Binding-site contacts:
Ligand atom O41 contacts residue TYR83 of chain 1.A at 3.5 Å.
Ligand atom N44 contacts residue ASP38 of chain 1.A at 3.2 Å (salt-bridge).
Ligand atom C14 contacts residue THR85 of chain 1.A at 3.4 Å.
Ligand atom C17 contacts residue SER230 of chain 1.A at 3.4 Å.
Ligand atom C31 contacts residue ASP38 of chain 1.A at 3.1 Å.
Ligand atom C30 contacts residue VAL127 of chain 1.A at 3.9 Å (hydrophobic).
Ligand atom C30 contacts residue TYR83 of chain 1.A at 3.6 Å (hydrophobic).
Ligand atom C43 contacts residue ASP38 of chain 1.A at 3.3 Å.
Ligand atom C15 contacts residue THR85 of chain 1.A at 3.5 Å.
Ligand atom C45 contacts residue TYR83 of chain 1.A at 3.5 Å (hydrophobic).
Ligand atom C18 contacts residue SER230 of chain 1.A at 3.5 Å.
Ligand atom C60 contacts residue THR85 of chain 1.A at 3.3 Å.
Ligand atom C32 contacts residue GLY228 of chain 1.A at 3.7 Å.
Ligand atom C30 contacts residue ASP38 of chain 1.A at 3.9 Å.
Ligand atom C29 contacts residue TYR83 of chain 1.A at 3.9 Å (hydrophobic).
Ligand atom C19 contacts residue MET303 of chain 1.A at 3.8 Å (hydrophobic).
Ligand atom C1 contacts residue GLN19 of chain 1.A at 3.7 Å.
Ligand atom C6 contacts residue PRO118 of chain 1.A at 3.7 Å (hydrophobic).
Ligand atom C43 contacts residue ALA229 of chain 1.A at 3.9 Å (hydrophobic).
Ligand atom O41 contacts residue SER84 of chain 1.A at 3.9 Å.
Ligand atom C5 contacts residue PRO118 of chain 1.A at 3.9 Å (hydrophobic).
Ligand atom C43 contacts residue ASP226 of chain 1.A at 3.3 Å.
Ligand atom C20 contacts residue MET303 of chain 1.A at 3.5 Å (hydrophobic).
Ligand atom C20 contacts residue THR85 of chain 1.A at 3.8 Å.
Ligand atom C16 contacts residue THR85 of chain 1.A at 3.3 Å.
Ligand atom N44 contacts residue ASP226 of chain 1.A at 3.3 Å (salt-bridge).
Ligand atom C2 contacts residue GLN19 of chain 1.A at 3.4 Å.
Ligand atom C45 contacts residue ASP38 of chain 1.A at 3.8 Å.
Ligand atom C1 contacts residue LEU121 of chain 1.A at 3.9 Å (hydrophobic).
Ligand atom C42 contacts residue ALA229 of chain 1.A at 3.8 Å (hydrophobic).
Ligand atom O41 contacts residue THR85 of chain 1.A at 2.4 Å (h-bond).
Ligand atom C13 contacts residue THR85 of chain 1.A at 3.8 Å.
Ligand atom C19 contacts residue SER230 of chain 1.A at 3.8 Å.
Ligand atom C31 contacts residue VAL127 of chain 1.A at 3.6 Å (hydrophobic).
Ligand atom C33 contacts residue GLY228 of chain 1.A at 3.6 Å.
Ligand atom C32 contacts residue ASP38 of chain 1.A at 3.9 Å.
Ligand atom C42 contacts residue ASP226 of chain 1.A at 3.5 Å.
Ligand atom C39 contacts residue THR85 of chain 1.A at 3.4 Å.
Ligand atom C42 contacts residue GLY228 of chain 1.A at 3.3 Å.
Ligand atom C43 contacts residue GLY228 of chain 1.A at 3.4 Å.

This protein binds this small molecule.
Small molecule (SMILES): O=C(c1c(Cc2ccccc2)n(-c2ccccc2)c2ccccc12)N1CCNCC1

Sequence of chain 1.A:
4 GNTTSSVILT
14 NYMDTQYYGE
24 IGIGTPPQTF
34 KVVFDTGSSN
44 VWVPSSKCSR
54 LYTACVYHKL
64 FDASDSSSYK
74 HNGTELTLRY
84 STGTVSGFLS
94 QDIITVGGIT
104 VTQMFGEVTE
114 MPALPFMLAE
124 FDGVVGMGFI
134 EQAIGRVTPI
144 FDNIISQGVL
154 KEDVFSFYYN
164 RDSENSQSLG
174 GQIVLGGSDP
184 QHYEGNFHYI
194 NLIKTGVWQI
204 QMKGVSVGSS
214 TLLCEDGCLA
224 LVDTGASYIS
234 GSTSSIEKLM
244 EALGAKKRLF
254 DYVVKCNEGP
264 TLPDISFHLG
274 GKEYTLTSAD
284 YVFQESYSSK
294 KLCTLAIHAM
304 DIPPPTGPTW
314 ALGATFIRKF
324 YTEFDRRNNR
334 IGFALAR